Sequence of chain 1.A:
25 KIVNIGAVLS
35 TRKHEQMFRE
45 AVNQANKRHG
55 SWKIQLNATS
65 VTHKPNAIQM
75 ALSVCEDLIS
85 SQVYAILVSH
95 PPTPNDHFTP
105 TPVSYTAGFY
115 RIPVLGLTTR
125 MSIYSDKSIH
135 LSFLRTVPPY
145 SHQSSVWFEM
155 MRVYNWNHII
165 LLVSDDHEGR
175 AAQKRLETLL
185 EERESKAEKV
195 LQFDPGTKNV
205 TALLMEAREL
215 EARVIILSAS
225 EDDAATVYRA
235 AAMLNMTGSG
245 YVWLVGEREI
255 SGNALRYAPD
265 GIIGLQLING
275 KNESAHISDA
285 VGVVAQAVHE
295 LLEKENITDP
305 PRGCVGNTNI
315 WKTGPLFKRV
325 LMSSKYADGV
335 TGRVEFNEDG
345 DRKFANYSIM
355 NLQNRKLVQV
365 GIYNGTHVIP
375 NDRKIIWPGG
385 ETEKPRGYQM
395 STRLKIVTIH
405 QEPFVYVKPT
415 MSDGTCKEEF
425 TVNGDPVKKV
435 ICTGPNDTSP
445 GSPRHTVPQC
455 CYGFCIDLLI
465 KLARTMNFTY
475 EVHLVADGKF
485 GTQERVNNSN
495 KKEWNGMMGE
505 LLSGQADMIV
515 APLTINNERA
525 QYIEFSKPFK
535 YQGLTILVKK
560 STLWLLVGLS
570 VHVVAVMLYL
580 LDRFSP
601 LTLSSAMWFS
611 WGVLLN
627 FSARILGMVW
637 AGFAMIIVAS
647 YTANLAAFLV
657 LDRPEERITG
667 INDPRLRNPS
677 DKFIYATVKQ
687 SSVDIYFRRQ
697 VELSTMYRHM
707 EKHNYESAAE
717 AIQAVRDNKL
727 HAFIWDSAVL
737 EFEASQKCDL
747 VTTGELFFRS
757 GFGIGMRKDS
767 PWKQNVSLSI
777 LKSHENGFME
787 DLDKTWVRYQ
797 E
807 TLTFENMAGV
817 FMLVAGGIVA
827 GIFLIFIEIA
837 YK

Binding-site contacts:
Ligand atom C5 contacts residue THR335 of chain 1.A at 3.8 Å.
Ligand atom C5 contacts residue ASN350 of chain 1.A at 3.7 Å.
Ligand atom C2 contacts residue ASN368 of chain 1.A at 4.1 Å.
Ligand atom C7 contacts residue ASN350 of chain 1.A at 3.8 Å.
Ligand atom O6 contacts residue ASN368 of chain 1.A at 4.2 Å.
Ligand atom O7 contacts residue THR335 of chain 1.A at 4.1 Å.
Ligand atom O5 contacts residue ASN368 of chain 1.A at 4.4 Å.
Ligand atom C1 contacts residue THR335 of chain 1.A at 3.3 Å.
Ligand atom O5 contacts residue THR335 of chain 1.A at 3.6 Å (h-bond).
Ligand atom C6 contacts residue ARG337 of chain 1.A at 4.0 Å.
Ligand atom N2 contacts residue ASN350 of chain 1.A at 2.9 Å (h-bond).
Ligand atom C2 contacts residue ASN350 of chain 1.A at 2.5 Å.
Ligand atom C6 contacts residue NAG1 of chain 1.N at 4.3 Å.
Ligand atom C1 contacts residue ASN350 of chain 1.A at 1.4 Å.
Ligand atom O4 contacts residue NAG1 of chain 1.N at 3.4 Å.
Ligand atom C4 contacts residue ASN350 of chain 1.A at 4.3 Å.
Ligand atom O3 contacts residue ASN368 of chain 1.A at 4.4 Å.
Ligand atom C4 contacts residue NAG1 of chain 1.N at 3.8 Å.
Ligand atom C3 contacts residue ASN350 of chain 1.A at 3.8 Å.
Ligand atom O7 contacts residue ASN350 of chain 1.A at 3.8 Å.
Ligand atom C4 contacts residue ASN368 of chain 1.A at 4.2 Å.
Ligand atom O6 contacts residue NAG1 of chain 1.N at 3.9 Å.
Ligand atom O6 contacts residue PHE348 of chain 1.A at 4.2 Å.
Ligand atom O5 contacts residue ASN350 of chain 1.A at 2.4 Å (h-bond).

The protein below binds the small molecule below.
Small molecule (SMILES): CC(=O)N[C@@H]1[C@@H](O)[C@H](O)[C@@H](CO)O[C@H]1O